Binding-site contacts:
Ligand atom C17 contacts residue TRP406 of chain 3.B at 3.9 Å (hydrophobic).
Ligand atom C02 contacts residue LEU173 of chain 3.B at 4.0 Å (hydrophobic).
Ligand atom C04 contacts residue GLU352 of chain 3.B at 3.1 Å.
Ligand atom C05 contacts residue GLU405 of chain 3.B at 3.9 Å.
Ligand atom C01 contacts residue TYR296 of chain 3.B at 4.0 Å (hydrophobic).
Ligand atom O01 contacts residue GLU405 of chain 3.B at 3.3 Å (salt-bridge).
Ligand atom C05 contacts residue TYR296 of chain 3.B at 3.9 Å (hydrophobic).
Ligand atom C05 contacts residue TRP406 of chain 3.B at 3.9 Å (hydrophobic).
Ligand atom O02 contacts residue TRP398 of chain 3.B at 3.5 Å.
Ligand atom C03 contacts residue GLU166 of chain 3.B at 2.6 Å.
Ligand atom C05 contacts residue GLU352 of chain 3.B at 3.7 Å.
Ligand atom N03 contacts residue TRP326 of chain 3.B at 4.0 Å.
Ligand atom N02 contacts residue TRP326 of chain 3.B at 3.9 Å.
Ligand atom O02 contacts residue HIS121 of chain 3.B at 2.8 Å (h-bond).
Ligand atom C09 contacts residue GLU405 of chain 3.B at 3.6 Å.
Ligand atom C03 contacts residue GLU352 of chain 3.B at 3.1 Å.
Ligand atom C17 contacts residue GLU352 of chain 3.B at 4.0 Å.
Ligand atom O02 contacts residue GLN20 of chain 3.B at 3.0 Å (h-bond).
Ligand atom O02 contacts residue GLU352 of chain 3.B at 3.8 Å.
Ligand atom C12 contacts residue LEU173 of chain 3.B at 3.9 Å (hydrophobic).
Ligand atom C17 contacts residue GLU405 of chain 3.B at 3.4 Å.
Ligand atom C11 contacts residue LEU173 of chain 3.B at 3.7 Å (hydrophobic).
Ligand atom C03 contacts residue HIS121 of chain 3.B at 4.0 Å.
Ligand atom C09 contacts residue TRP326 of chain 3.B at 3.8 Å (hydrophobic).
Ligand atom N01 contacts residue GLU166 of chain 3.B at 2.9 Å (salt-bridge).
Ligand atom C01 contacts residue GLU405 of chain 3.B at 3.1 Å.
Ligand atom O03 contacts residue LEU173 of chain 3.B at 3.2 Å.
Ligand atom C03 contacts residue ASN165 of chain 3.B at 3.7 Å.
Ligand atom C04 contacts residue TRP398 of chain 3.B at 3.7 Å (hydrophobic).
Ligand atom O02 contacts residue TRP406 of chain 3.B at 3.4 Å (h-bond).
Ligand atom O01 contacts residue TRP406 of chain 3.B at 3.1 Å (h-bond).
Ligand atom O01 contacts residue TRP398 of chain 3.B at 3.0 Å.
Ligand atom O01 contacts residue GLN20 of chain 3.B at 2.7 Å (h-bond).
Ligand atom C10 contacts residue LEU173 of chain 3.B at 3.8 Å (hydrophobic).
Ligand atom C04 contacts residue HIS121 of chain 3.B at 3.7 Å.
Ligand atom N01 contacts residue TYR296 of chain 3.B at 3.9 Å.
Ligand atom C05 contacts residue TRP398 of chain 3.B at 3.5 Å (hydrophobic).
Ligand atom N02 contacts residue GLU405 of chain 3.B at 3.9 Å.
Ligand atom N01 contacts residue GLU352 of chain 3.B at 3.0 Å (salt-bridge).
Ligand atom C03 contacts residue TRP122 of chain 3.B at 3.6 Å (hydrophobic).

The small molecule below binds the protein below.
Small molecule (SMILES): CCOCCOc1ccc(-c2cn(C[C@@H]3NC[C@@H](O)[C@H]3O)nn2)cc1

Sequence of chain 3.B:
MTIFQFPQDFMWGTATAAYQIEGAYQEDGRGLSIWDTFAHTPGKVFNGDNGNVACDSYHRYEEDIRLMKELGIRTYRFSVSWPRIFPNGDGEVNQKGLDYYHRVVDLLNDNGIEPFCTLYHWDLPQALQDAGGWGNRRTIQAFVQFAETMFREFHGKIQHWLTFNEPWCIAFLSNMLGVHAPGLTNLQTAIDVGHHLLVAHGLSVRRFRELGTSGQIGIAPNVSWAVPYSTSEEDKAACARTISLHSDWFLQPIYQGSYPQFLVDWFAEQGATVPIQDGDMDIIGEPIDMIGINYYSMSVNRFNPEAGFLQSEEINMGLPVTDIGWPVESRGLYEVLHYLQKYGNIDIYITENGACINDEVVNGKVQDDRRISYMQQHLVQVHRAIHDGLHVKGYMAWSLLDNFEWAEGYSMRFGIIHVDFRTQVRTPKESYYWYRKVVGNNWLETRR